Sequence of chain 1.B:
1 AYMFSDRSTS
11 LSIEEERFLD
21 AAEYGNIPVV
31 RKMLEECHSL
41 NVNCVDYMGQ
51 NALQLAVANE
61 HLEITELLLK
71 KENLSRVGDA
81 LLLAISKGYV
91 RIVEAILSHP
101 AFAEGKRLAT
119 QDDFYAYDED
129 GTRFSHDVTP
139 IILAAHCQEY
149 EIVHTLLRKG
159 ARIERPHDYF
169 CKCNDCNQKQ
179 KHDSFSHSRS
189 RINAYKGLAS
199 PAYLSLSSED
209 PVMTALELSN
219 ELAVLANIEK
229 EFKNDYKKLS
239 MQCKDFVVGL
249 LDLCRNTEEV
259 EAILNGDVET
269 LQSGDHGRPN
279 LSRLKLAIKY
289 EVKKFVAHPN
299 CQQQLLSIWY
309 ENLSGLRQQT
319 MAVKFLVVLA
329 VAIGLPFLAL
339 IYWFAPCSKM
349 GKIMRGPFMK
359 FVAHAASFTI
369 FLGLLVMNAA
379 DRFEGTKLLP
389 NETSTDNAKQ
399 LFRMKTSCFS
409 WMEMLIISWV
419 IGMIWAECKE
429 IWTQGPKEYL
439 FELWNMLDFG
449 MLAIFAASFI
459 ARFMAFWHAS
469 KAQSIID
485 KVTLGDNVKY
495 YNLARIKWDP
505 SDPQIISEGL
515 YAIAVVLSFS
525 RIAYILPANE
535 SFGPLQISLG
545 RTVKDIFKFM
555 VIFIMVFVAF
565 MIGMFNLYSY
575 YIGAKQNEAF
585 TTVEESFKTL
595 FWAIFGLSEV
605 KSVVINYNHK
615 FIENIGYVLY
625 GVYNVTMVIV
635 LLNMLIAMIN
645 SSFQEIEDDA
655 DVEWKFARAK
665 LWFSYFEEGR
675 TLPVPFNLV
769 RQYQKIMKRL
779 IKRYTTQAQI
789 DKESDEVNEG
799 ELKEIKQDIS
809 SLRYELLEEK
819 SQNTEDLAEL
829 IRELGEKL

The protein below binds the small molecule below.
Small molecule (SMILES): CCCCCCCCCCCC(=O)OC[C@@H](COP(=O)(O)OCC[N+](C)(C)C)OC(=O)CCCCCCCCC

Binding-site contacts:
Ligand atom O2 contacts residue TRP442 of chain 1.D at 3.8 Å.
Ligand atom O31 contacts residue GLN540 of chain 1.D at 3.3 Å.
Ligand atom C6 contacts residue ALA527 of chain 1.D at 3.7 Å (hydrophobic).
Ligand atom C39 contacts residue ALA563 of chain 1.B at 4.2 Å (hydrophobic).
Ligand atom C2 contacts residue LEU543 of chain 1.D at 3.8 Å (hydrophobic).
Ligand atom O11 contacts residue VAL547 of chain 1.D at 3.4 Å.
Ligand atom C3 contacts residue GLY544 of chain 1.D at 4.0 Å.
Ligand atom C40 contacts residue VAL520 of chain 1.D at 4.1 Å (hydrophobic).
Ligand atom P contacts residue GLY544 of chain 1.D at 4.0 Å.
Ligand atom C16 contacts residue THR630 of chain 1.B at 4.1 Å.
Ligand atom C3 contacts residue LEU543 of chain 1.D at 3.8 Å (hydrophobic).
Ligand atom C21 contacts residue R0D1 of chain 1.K at 4.2 Å.
Ligand atom C15 contacts residue ILE633 of chain 1.B at 3.8 Å (hydrophobic).
Ligand atom C19 contacts residue VAL629 of chain 1.B at 4.2 Å (hydrophobic).
Ligand atom C35 contacts residue MET559 of chain 1.B at 3.8 Å (hydrophobic).
Ligand atom O5 contacts residue TRP442 of chain 1.D at 4.0 Å.
Ligand atom C4 contacts residue GLN540 of chain 1.D at 3.9 Å.
Ligand atom N1 contacts residue ALA527 of chain 1.D at 4.1 Å.
Ligand atom C1 contacts residue TRP442 of chain 1.D at 3.7 Å (hydrophobic).
Ligand atom C22 contacts residue R0D1 of chain 1.K at 3.7 Å.
Ligand atom C32 contacts residue LEU543 of chain 1.D at 3.8 Å (hydrophobic).
Ligand atom O3P contacts residue GLN540 of chain 1.D at 4.0 Å.
Ligand atom C11 contacts residue VAL547 of chain 1.D at 3.8 Å (hydrophobic).
Ligand atom O31 contacts residue ALA527 of chain 1.D at 3.8 Å.
Ligand atom C31 contacts residue LEU543 of chain 1.D at 4.0 Å (hydrophobic).
Ligand atom C20 contacts residue R0D1 of chain 1.K at 4.0 Å.
Ligand atom C6 contacts residue TYR528 of chain 1.D at 3.6 Å (hydrophobic).
Ligand atom C5 contacts residue GLN540 of chain 1.D at 3.9 Å.
Ligand atom C7 contacts residue ALA527 of chain 1.D at 3.4 Å (hydrophobic).
Ligand atom O3P contacts residue GLY544 of chain 1.D at 3.4 Å.
Ligand atom O3 contacts residue VAL547 of chain 1.D at 4.2 Å.
Ligand atom O4 contacts residue GLN540 of chain 1.D at 4.0 Å.
Ligand atom C36 contacts residue PHE523 of chain 1.D at 4.0 Å (hydrophobic).
Ligand atom C8 contacts residue GLU440 of chain 1.D at 3.4 Å.
Ligand atom C37 contacts residue PHE523 of chain 1.D at 3.8 Å (hydrophobic).
Ligand atom C7 contacts residue GLN540 of chain 1.D at 3.5 Å.
Ligand atom C17 contacts residue VAL629 of chain 1.B at 3.8 Å (hydrophobic).
Ligand atom O11 contacts residue LEU543 of chain 1.D at 4.1 Å.
Ligand atom C5 contacts residue TRP442 of chain 1.D at 4.1 Å (hydrophobic).
Ligand atom O1 contacts residue GLY544 of chain 1.D at 4.0 Å.

Sequence of chain 1.D:
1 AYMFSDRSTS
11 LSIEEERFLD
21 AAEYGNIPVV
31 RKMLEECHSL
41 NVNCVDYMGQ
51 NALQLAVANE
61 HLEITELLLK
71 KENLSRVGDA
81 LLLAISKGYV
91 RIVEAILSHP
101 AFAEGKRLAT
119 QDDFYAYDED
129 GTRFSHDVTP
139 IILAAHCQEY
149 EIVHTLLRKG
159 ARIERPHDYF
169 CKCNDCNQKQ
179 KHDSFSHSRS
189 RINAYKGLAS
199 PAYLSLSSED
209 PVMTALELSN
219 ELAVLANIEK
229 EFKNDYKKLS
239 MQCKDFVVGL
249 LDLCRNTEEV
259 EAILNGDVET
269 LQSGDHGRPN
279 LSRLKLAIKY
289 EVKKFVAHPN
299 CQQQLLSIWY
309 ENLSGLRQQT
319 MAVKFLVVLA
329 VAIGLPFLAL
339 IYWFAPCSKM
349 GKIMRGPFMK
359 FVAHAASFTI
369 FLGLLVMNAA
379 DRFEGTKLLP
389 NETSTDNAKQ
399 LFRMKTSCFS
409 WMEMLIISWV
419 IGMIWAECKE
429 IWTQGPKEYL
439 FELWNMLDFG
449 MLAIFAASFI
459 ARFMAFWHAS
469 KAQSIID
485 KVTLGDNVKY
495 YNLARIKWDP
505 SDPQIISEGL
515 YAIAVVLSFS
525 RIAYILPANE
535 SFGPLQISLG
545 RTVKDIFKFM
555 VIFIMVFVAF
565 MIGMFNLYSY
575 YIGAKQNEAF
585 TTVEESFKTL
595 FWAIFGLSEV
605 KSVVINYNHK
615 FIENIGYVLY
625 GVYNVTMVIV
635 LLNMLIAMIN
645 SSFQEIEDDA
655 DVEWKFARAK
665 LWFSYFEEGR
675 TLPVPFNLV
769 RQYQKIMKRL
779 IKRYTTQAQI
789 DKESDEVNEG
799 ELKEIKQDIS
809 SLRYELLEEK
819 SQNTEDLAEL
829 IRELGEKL